A small-molecule ligand and the protein it binds are described below.
Small molecule (SMILES): CC(=O)N[C@@H]1[C@@H](O)[C@H](O)[C@@H](CO)O[C@H]1O

Sequence of chain 1.D:
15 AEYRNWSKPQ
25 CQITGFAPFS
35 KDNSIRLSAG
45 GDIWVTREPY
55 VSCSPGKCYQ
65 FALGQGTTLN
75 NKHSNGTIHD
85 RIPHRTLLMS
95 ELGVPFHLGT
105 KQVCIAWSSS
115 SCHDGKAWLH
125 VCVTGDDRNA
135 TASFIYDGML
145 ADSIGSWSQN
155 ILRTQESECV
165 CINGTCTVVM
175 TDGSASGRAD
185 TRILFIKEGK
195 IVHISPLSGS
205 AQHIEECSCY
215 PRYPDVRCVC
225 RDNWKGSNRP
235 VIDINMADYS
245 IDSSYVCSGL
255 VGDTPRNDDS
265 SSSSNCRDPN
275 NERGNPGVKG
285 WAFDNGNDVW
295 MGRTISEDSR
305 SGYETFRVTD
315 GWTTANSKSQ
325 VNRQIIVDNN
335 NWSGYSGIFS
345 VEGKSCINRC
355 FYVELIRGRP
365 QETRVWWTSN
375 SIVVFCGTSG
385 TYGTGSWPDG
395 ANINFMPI

Binding-site contacts:
Ligand atom O7 contacts residue ASN19 of chain 1.D at 3.7 Å.
Ligand atom C7 contacts residue ASN19 of chain 1.D at 3.6 Å.
Ligand atom C4 contacts residue ASN167 of chain 1.D at 4.2 Å.
Ligand atom C7 contacts residue TYR217 of chain 1.D at 4.3 Å (hydrophobic).
Ligand atom N2 contacts residue ASN19 of chain 1.D at 4.4 Å.
Ligand atom C1 contacts residue ASN167 of chain 1.D at 1.5 Å.
Ligand atom N2 contacts residue ASN167 of chain 1.D at 3.2 Å (h-bond).
Ligand atom C5 contacts residue ASN167 of chain 1.D at 3.7 Å.
Ligand atom C7 contacts residue ASN167 of chain 1.D at 3.3 Å.
Ligand atom O5 contacts residue ASN167 of chain 1.D at 2.4 Å (h-bond).
Ligand atom C8 contacts residue ASN19 of chain 1.D at 3.3 Å.
Ligand atom C8 contacts residue TYR217 of chain 1.D at 4.1 Å (hydrophobic).
Ligand atom O7 contacts residue TYR217 of chain 1.D at 3.6 Å (h-bond).
Ligand atom C3 contacts residue ASN167 of chain 1.D at 4.0 Å.
Ligand atom C2 contacts residue ASN167 of chain 1.D at 2.7 Å.
Ligand atom O7 contacts residue ASN167 of chain 1.D at 3.0 Å (h-bond).